Binding-site contacts:
Ligand atom OL contacts residue TYR29 of chain 1.F at 3.7 Å.
Ligand atom CE2 contacts residue TYR34 of chain 1.F at 3.6 Å (hydrophobic).
Ligand atom C8 contacts residue PHE124 of chain 1.F at 3.5 Å (hydrophobic).
Ligand atom O2 contacts residue TYR29 of chain 1.F at 2.3 Å (h-bond).
Ligand atom OL contacts residue PHE100 of chain 1.F at 3.4 Å (h-bond).
Ligand atom OL contacts residue GLN99 of chain 1.F at 3.6 Å.
Ligand atom C5 contacts residue ILE141 of chain 1.F at 3.8 Å (hydrophobic).
Ligand atom CB contacts residue SER142 of chain 1.F at 3.5 Å.
Ligand atom CG contacts residue SER142 of chain 1.F at 3.6 Å.
Ligand atom O2 contacts residue GLN99 of chain 1.F at 3.1 Å (h-bond).
Ligand atom C6 contacts residue ILE141 of chain 1.F at 3.6 Å (hydrophobic).
Ligand atom O contacts residue VAL98 of chain 1.F at 3.3 Å.
Ligand atom CD1 contacts residue SER142 of chain 1.F at 3.3 Å.
Ligand atom C3 contacts residue VAL97 of chain 1.F at 3.6 Å (hydrophobic).
Ligand atom C2 contacts residue SER142 of chain 1.F at 3.5 Å.
Ligand atom O2 contacts residue PHE40 of chain 1.F at 3.8 Å.
Ligand atom C6 contacts residue PHE124 of chain 1.F at 3.7 Å (hydrophobic).
Ligand atom C contacts residue GLN99 of chain 1.F at 3.5 Å.
Ligand atom OH contacts residue PRO171 of chain 1.F at 2.7 Å (h-bond).
Ligand atom CE2 contacts residue VAL168 of chain 1.F at 3.8 Å (hydrophobic).
Ligand atom CA contacts residue TYR29 of chain 1.F at 3.3 Å (hydrophobic).
Ligand atom C5 contacts residue VAL97 of chain 1.F at 3.7 Å (hydrophobic).
Ligand atom C10 contacts residue PHE156 of chain 1.F at 3.7 Å (hydrophobic).
Ligand atom C contacts residue TYR29 of chain 1.F at 3.1 Å (hydrophobic).
Ligand atom C1 contacts residue SER142 of chain 1.F at 3.6 Å.
Ligand atom CD1 contacts residue TYR165 of chain 1.F at 3.7 Å (hydrophobic).
Ligand atom O contacts residue GLN99 of chain 1.F at 3.2 Å (h-bond).
Ligand atom C7 contacts residue ILE141 of chain 1.F at 3.6 Å (hydrophobic).
Ligand atom C4 contacts residue TYR151 of chain 1.F at 3.6 Å (hydrophobic).
Ligand atom OH contacts residue ASN144 of chain 1.F at 2.8 Å (h-bond).
Ligand atom CZ contacts residue PRO171 of chain 1.F at 3.5 Å (hydrophobic).
Ligand atom CE1 contacts residue PRO171 of chain 1.F at 3.5 Å (hydrophobic).
Ligand atom C6 contacts residue TYR151 of chain 1.F at 3.5 Å (hydrophobic).
Ligand atom N contacts residue SER142 of chain 1.F at 2.9 Å (h-bond).
Ligand atom CA contacts residue SER142 of chain 1.F at 3.8 Å.
Ligand atom OH contacts residue ALA170 of chain 1.F at 3.2 Å.
Ligand atom CZ contacts residue VAL168 of chain 1.F at 3.8 Å (hydrophobic).
Ligand atom CE1 contacts residue ILE143 of chain 1.F at 3.7 Å (hydrophobic).
Ligand atom C4 contacts residue ILE141 of chain 1.F at 3.7 Å (hydrophobic).
Ligand atom CE1 contacts residue ASN144 of chain 1.F at 3.8 Å.

Sequence of chain 1.F:
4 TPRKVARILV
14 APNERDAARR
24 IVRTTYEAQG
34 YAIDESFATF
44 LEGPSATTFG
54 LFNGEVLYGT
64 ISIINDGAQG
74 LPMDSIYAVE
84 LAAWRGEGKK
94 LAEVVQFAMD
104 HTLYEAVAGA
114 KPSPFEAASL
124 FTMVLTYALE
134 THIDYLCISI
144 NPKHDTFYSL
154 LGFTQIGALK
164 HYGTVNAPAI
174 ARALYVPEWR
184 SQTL

This small molecule binds to this protein.
Small molecule (SMILES): CCCCCCCCCCCC(=O)N[C@@H](Cc1ccc(O)cc1)C(=O)O